Binding-site contacts:
Ligand atom O2B contacts residue THR31 of chain 1.CC at 2.9 Å (h-bond).
Ligand atom O4' contacts residue LYS146 of chain 1.CC at 3.4 Å (salt-bridge).
Ligand atom O2G contacts residue MG1 of chain 1.KP at 2.0 Å.
Ligand atom O6 contacts residue ALA271 of chain 1.CC at 3.0 Å (h-bond).
Ligand atom O3G contacts residue LYS30 of chain 1.CC at 3.3 Å (salt-bridge).
Ligand atom O1A contacts residue THR31 of chain 1.CC at 3.4 Å (h-bond).
Ligand atom N2 contacts residue ARG149 of chain 1.CC at 3.4 Å.
Ligand atom C6 contacts residue LEU272 of chain 1.CC at 3.4 Å (hydrophobic).
Ligand atom PG contacts residue MG1 of chain 1.KP at 3.3 Å.
Ligand atom O6 contacts residue LYS146 of chain 1.CC at 3.1 Å (salt-bridge).
Ligand atom O1G contacts residue ASP27 of chain 1.CC at 3.4 Å (salt-bridge).
Ligand atom O1B contacts residue LYS30 of chain 1.CC at 3.1 Å (salt-bridge).
Ligand atom O3G contacts residue ASP27 of chain 1.CC at 3.4 Å (salt-bridge).
Ligand atom C5 contacts residue LEU272 of chain 1.CC at 3.5 Å (hydrophobic).
Ligand atom O3A contacts residue LYS30 of chain 1.CC at 3.5 Å (salt-bridge).
Ligand atom O2G contacts residue THR72 of chain 1.CC at 2.9 Å.
Ligand atom O2G contacts residue PRO93 of chain 1.CC at 3.5 Å (h-bond).
Ligand atom N1 contacts residue ASP148 of chain 1.CC at 2.9 Å (salt-bridge).
Ligand atom N2 contacts residue ASP148 of chain 1.CC at 3.3 Å (salt-bridge).
Ligand atom O2B contacts residue MG1 of chain 1.KP at 2.1 Å.
Ligand atom N7 contacts residue ASN145 of chain 1.CC at 3.2 Å (h-bond).
Ligand atom O1B contacts residue SER28 of chain 1.CC at 3.3 Å (h-bond).
Ligand atom O6 contacts residue ASN145 of chain 1.CC at 3.0 Å (h-bond).
Ligand atom N1 contacts residue LEU272 of chain 1.CC at 3.4 Å.
Ligand atom O2' contacts residue GLU49 of chain 1.CC at 3.2 Å (salt-bridge).
Ligand atom O1G contacts residue HIS95 of chain 1.CC at 3.3 Å.
Ligand atom O1G contacts residue ILE71 of chain 1.CC at 3.4 Å.
Ligand atom O3G contacts residue PRO93 of chain 1.CC at 2.8 Å (h-bond).
Ligand atom O1A contacts residue THR32 of chain 1.CC at 2.8 Å (h-bond).
Ligand atom C2 contacts residue LEU272 of chain 1.CC at 3.5 Å (hydrophobic).
Ligand atom O6 contacts residue LEU272 of chain 1.CC at 3.3 Å (h-bond).
Ligand atom O3A contacts residue GLY29 of chain 1.CC at 3.0 Å (h-bond).
Ligand atom O1G contacts residue THR72 of chain 1.CC at 3.4 Å (h-bond).
Ligand atom O2' contacts residue LEU272 of chain 1.CC at 3.5 Å.
Ligand atom N3 contacts residue LEU272 of chain 1.CC at 3.5 Å.
Ligand atom N3B contacts residue ASP27 of chain 1.CC at 3.2 Å (salt-bridge).
Ligand atom PB contacts residue MG1 of chain 1.KP at 3.3 Å.
Ligand atom N3B contacts residue MG1 of chain 1.KP at 3.4 Å.
Ligand atom O1B contacts residue GLY29 of chain 1.CC at 3.5 Å (h-bond).
Ligand atom O2B contacts residue LYS30 of chain 1.CC at 3.5 Å.

This protein binds this small molecule.
Small molecule (SMILES): Nc1nc2c(ncn2[C@@H]2O[C@H](CO[P](=O)(O)O[P](=O)(O)NP(=O)(O)O)[C@@H](O)[C@H]2O)c(=O)[nH]1

Sequence of chain 1.CC:
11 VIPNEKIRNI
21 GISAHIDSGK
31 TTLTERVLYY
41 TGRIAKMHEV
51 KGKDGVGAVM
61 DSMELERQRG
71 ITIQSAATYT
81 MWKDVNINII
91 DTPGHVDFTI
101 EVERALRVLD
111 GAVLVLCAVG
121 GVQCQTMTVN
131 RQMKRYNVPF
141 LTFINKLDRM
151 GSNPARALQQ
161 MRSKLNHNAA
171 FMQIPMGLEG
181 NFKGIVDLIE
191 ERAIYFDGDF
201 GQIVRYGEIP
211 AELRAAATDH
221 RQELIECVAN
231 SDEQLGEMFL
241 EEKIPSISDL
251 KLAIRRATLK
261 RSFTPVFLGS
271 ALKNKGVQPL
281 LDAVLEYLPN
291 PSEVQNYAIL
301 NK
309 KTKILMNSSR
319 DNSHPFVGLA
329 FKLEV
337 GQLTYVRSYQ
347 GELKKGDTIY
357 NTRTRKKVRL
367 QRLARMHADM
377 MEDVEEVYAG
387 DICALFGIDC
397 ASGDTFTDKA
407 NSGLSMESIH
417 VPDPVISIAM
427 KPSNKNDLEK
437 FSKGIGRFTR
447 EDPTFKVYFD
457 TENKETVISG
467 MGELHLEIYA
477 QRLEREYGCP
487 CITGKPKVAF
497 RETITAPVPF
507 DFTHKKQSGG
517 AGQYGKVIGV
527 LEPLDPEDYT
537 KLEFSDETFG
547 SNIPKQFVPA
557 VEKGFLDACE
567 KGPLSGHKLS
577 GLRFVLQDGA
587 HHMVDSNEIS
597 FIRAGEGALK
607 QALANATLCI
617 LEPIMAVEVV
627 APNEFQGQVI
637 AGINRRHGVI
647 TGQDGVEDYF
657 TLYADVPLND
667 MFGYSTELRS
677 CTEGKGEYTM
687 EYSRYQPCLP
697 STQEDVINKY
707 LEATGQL